A protein and the small-molecule ligand that binds it are described below.
Small molecule (SMILES): CC(=O)N[C@H]1[C@H](O[C@H]2[C@H](O)[C@@H](NC(C)=O)CO[C@@H]2CO)O[C@H](CO)[C@@H](O)[C@@H]1O

Binding-site contacts:
Ligand atom C3 contacts residue VAL291 of chain 1.C at 4.1 Å (hydrophobic).
Ligand atom C7 contacts residue ASN279 of chain 1.C at 3.2 Å.
Ligand atom C8 contacts residue ASN279 of chain 1.C at 4.4 Å.
Ligand atom C1 contacts residue ASN279 of chain 1.C at 1.4 Å.
Ligand atom C3 contacts residue ASN279 of chain 1.C at 3.8 Å.
Ligand atom C5 contacts residue ASN292 of chain 1.C at 3.8 Å.
Ligand atom C8 contacts residue SER39 of chain 1.C at 3.4 Å.
Ligand atom C2 contacts residue ASN279 of chain 1.C at 2.4 Å.
Ligand atom C1 contacts residue ASN292 of chain 1.C at 4.0 Å.
Ligand atom C1 contacts residue VAL291 of chain 1.C at 3.5 Å (hydrophobic).
Ligand atom C8 contacts residue VAL291 of chain 1.C at 4.3 Å (hydrophobic).
Ligand atom C4 contacts residue ASN279 of chain 1.C at 4.1 Å.
Ligand atom C6 contacts residue ASN292 of chain 1.C at 4.1 Å.
Ligand atom N2 contacts residue ASN279 of chain 1.C at 2.9 Å (h-bond).
Ligand atom C5 contacts residue ASN279 of chain 1.C at 3.6 Å.
Ligand atom C8 contacts residue GLU69 of chain 1.D at 3.5 Å.
Ligand atom C7 contacts residue VAL291 of chain 1.C at 4.4 Å (hydrophobic).
Ligand atom C2 contacts residue VAL291 of chain 1.C at 3.9 Å (hydrophobic).
Ligand atom O5 contacts residue ASN279 of chain 1.C at 2.3 Å (h-bond).
Ligand atom N2 contacts residue VAL291 of chain 1.C at 3.6 Å.
Ligand atom O5 contacts residue ASN292 of chain 1.C at 3.7 Å.
Ligand atom O7 contacts residue ASN279 of chain 1.C at 3.0 Å (h-bond).

Sequence of chain 1.D:
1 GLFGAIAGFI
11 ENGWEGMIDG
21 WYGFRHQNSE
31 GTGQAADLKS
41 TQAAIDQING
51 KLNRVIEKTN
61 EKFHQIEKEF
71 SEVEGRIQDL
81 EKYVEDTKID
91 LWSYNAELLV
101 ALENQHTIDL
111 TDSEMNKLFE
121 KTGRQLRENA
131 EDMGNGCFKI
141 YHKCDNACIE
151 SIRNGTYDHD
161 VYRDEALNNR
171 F

Sequence of chain 1.C:
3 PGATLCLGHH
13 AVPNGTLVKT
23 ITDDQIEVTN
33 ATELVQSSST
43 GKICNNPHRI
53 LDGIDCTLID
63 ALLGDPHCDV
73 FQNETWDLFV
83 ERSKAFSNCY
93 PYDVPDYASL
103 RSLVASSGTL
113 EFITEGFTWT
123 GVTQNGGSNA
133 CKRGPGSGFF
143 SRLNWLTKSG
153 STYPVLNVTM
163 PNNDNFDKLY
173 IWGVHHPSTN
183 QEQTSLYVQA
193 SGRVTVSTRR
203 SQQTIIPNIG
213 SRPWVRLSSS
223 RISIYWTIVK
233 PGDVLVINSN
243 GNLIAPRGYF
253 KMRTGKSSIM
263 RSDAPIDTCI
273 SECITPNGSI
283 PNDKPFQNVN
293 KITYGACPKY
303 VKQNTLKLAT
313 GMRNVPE